Sequence of chain 1.B:
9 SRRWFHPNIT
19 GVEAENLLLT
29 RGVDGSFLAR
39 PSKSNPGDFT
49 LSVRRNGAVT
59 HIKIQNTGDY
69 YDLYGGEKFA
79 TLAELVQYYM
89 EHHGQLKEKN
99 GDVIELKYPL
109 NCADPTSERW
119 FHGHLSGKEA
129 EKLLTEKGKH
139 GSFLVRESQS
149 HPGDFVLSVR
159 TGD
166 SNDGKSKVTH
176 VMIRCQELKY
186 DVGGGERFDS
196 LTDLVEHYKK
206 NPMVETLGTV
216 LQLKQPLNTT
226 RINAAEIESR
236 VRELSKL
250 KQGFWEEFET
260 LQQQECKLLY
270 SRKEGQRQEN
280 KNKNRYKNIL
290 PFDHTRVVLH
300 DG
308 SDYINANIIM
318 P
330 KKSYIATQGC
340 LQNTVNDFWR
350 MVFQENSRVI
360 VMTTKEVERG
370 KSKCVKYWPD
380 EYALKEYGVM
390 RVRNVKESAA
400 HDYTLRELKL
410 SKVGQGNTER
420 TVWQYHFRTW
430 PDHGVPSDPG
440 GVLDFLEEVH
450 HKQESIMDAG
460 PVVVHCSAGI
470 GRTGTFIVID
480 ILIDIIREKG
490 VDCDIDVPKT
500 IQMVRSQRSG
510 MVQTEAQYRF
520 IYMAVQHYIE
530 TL

A protein and the small-molecule ligand that binds it are described below.
Small molecule (SMILES): CNc1nccc(-c2n[nH]c3nc(N4CCC(C)(N)CC4)cnc23)c1Cl

Binding-site contacts:
Ligand atom C20 contacts residue LYS498 of chain 1.B at 3.5 Å.
Ligand atom CL15 contacts residue GLN263 of chain 1.B at 3.3 Å.
Ligand atom C24 contacts residue THR225 of chain 1.B at 3.4 Å.
Ligand atom C26 contacts residue GLU116 of chain 1.B at 3.3 Å.
Ligand atom N10 contacts residue GLU256 of chain 1.B at 2.9 Å (salt-bridge).
Ligand atom C25 contacts residue THR224 of chain 1.B at 3.8 Å.
Ligand atom N19 contacts residue LYS498 of chain 1.B at 3.8 Å.
Ligand atom N11 contacts residue PRO497 of chain 1.B at 3.1 Å.
Ligand atom N08 contacts residue GLU256 of chain 1.B at 3.8 Å.
Ligand atom C21 contacts residue ARG117 of chain 1.B at 3.7 Å.
Ligand atom C13 contacts residue ARG117 of chain 1.B at 3.7 Å.
Ligand atom C09 contacts residue THR225 of chain 1.B at 3.9 Å.
Ligand atom N10 contacts residue THR259 of chain 1.B at 3.6 Å.
Ligand atom N19 contacts residue ARG117 of chain 1.B at 3.1 Å (salt-bridge).
Ligand atom N17 contacts residue ARG117 of chain 1.B at 3.8 Å.
Ligand atom N08 contacts residue THR259 of chain 1.B at 3.5 Å.
Ligand atom C22 contacts residue THR225 of chain 1.B at 3.6 Å.
Ligand atom C12 contacts residue PRO497 of chain 1.B at 3.6 Å (hydrophobic).
Ligand atom C03 contacts residue PHE119 of chain 1.B at 3.4 Å (hydrophobic).
Ligand atom N06 contacts residue THR224 of chain 1.B at 3.5 Å.
Ligand atom N23 contacts residue THR225 of chain 1.B at 3.3 Å.
Ligand atom C25 contacts residue PHE119 of chain 1.B at 3.6 Å (hydrophobic).
Ligand atom C14 contacts residue ARG117 of chain 1.B at 3.4 Å.
Ligand atom C16 contacts residue ARG117 of chain 1.B at 3.1 Å.
Ligand atom C26 contacts residue PHE119 of chain 1.B at 3.0 Å (hydrophobic).
Ligand atom C20 contacts residue ARG117 of chain 1.B at 3.4 Å.
Ligand atom N11 contacts residue LEU260 of chain 1.B at 3.6 Å.
Ligand atom C09 contacts residue THR259 of chain 1.B at 3.4 Å.
Ligand atom C25 contacts residue ARG117 of chain 1.B at 3.5 Å.
Ligand atom N01 contacts residue THR114 of chain 1.B at 3.1 Å (h-bond).
Ligand atom N17 contacts residue GLN501 of chain 1.B at 3.6 Å.
Ligand atom C07 contacts residue THR225 of chain 1.B at 3.7 Å.
Ligand atom C13 contacts residue PRO497 of chain 1.B at 3.8 Å (hydrophobic).
Ligand atom C21 contacts residue THR225 of chain 1.B at 3.5 Å.
Ligand atom C02 contacts residue PHE119 of chain 1.B at 3.6 Å (hydrophobic).
Ligand atom N01 contacts residue PHE119 of chain 1.B at 3.7 Å.
Ligand atom C24 contacts residue THR224 of chain 1.B at 3.6 Å.
Ligand atom C09 contacts residue GLU256 of chain 1.B at 3.8 Å.
Ligand atom N10 contacts residue LEU260 of chain 1.B at 3.4 Å (h-bond).
Ligand atom CL15 contacts residue ARG117 of chain 1.B at 3.5 Å.